The small molecule below binds the protein below.
Small molecule (SMILES): CC(=O)N[C@H]1[C@H](O[C@H]2[C@H](O)[C@@H](NC(C)=O)CO[C@@H]2CO)O[C@H](CO)[C@@H](O)[C@@H]1O

Sequence of chain 1.B:
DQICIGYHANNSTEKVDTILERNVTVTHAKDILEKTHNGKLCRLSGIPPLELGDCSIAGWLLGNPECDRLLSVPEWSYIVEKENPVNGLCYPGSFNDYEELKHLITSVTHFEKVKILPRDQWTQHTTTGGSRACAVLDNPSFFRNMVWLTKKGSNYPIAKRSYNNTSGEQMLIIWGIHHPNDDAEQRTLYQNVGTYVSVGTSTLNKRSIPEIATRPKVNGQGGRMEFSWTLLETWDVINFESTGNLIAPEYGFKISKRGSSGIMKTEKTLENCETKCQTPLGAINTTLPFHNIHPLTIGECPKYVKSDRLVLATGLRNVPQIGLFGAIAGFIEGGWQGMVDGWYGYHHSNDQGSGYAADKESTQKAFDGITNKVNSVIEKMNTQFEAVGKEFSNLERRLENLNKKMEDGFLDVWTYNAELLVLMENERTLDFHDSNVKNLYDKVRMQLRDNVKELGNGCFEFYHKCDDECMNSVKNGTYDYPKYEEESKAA

Binding-site contacts:
Ligand atom N2 contacts residue TRP250 of chain 1.B at 2.9 Å (h-bond).
Ligand atom C5 contacts residue TRP250 of chain 1.B at 4.2 Å (hydrophobic).
Ligand atom C2 contacts residue TRP250 of chain 1.B at 3.6 Å (hydrophobic).
Ligand atom C7 contacts residue VAL252 of chain 1.B at 3.5 Å (hydrophobic).
Ligand atom N2 contacts residue ASN179 of chain 1.B at 3.5 Å (h-bond).
Ligand atom C8 contacts residue VAL252 of chain 1.B at 3.6 Å (hydrophobic).
Ligand atom N2 contacts residue VAL252 of chain 1.B at 4.4 Å.
Ligand atom C8 contacts residue ASN179 of chain 1.B at 3.4 Å.
Ligand atom O5 contacts residue ASN179 of chain 1.B at 2.7 Å (h-bond).
Ligand atom O7 contacts residue VAL252 of chain 1.B at 3.4 Å.
Ligand atom C5 contacts residue ASN179 of chain 1.B at 4.1 Å.
Ligand atom O5 contacts residue TRP250 of chain 1.B at 4.2 Å.
Ligand atom C3 contacts residue TRP250 of chain 1.B at 4.4 Å (hydrophobic).
Ligand atom C7 contacts residue TRP250 of chain 1.B at 3.8 Å (hydrophobic).
Ligand atom C3 contacts residue ASN179 of chain 1.B at 4.4 Å.
Ligand atom C1 contacts residue ASN179 of chain 1.B at 2.5 Å.
Ligand atom C2 contacts residue ASN179 of chain 1.B at 3.0 Å.
Ligand atom O7 contacts residue TRP250 of chain 1.B at 3.3 Å.
Ligand atom C1 contacts residue TRP250 of chain 1.B at 3.2 Å (hydrophobic).
Ligand atom O5 contacts residue THR181 of chain 1.B at 4.1 Å.
Ligand atom C7 contacts residue ASN179 of chain 1.B at 3.7 Å.
Ligand atom O6 contacts residue ASN179 of chain 1.B at 4.4 Å.